Binding-site contacts:
Ligand atom O5' contacts residue LYS47 of chain 1.L at 3.9 Å.
Ligand atom O2' contacts residue PRO48 of chain 1.L at 4.1 Å.
Ligand atom C2' contacts residue MG1 of chain 1.XG at 3.3 Å.
Ligand atom C4' contacts residue MG1 of chain 1.XG at 4.2 Å.
Ligand atom C4' contacts residue MG1 of chain 1.XF at 4.2 Å.
Ligand atom O4' contacts residue MG1 of chain 1.XF at 3.9 Å.
Ligand atom OP1 contacts residue LYS47 of chain 1.L at 3.0 Å (salt-bridge).
Ligand atom O3' contacts residue LYS47 of chain 1.L at 3.7 Å.
Ligand atom O2' contacts residue GLN162 of chain 1.C at 4.4 Å.
Ligand atom O2' contacts residue MG1 of chain 1.XG at 2.2 Å.
Ligand atom P contacts residue LYS47 of chain 1.L at 3.8 Å.
Ligand atom C3' contacts residue MG1 of chain 1.XG at 4.2 Å.
Ligand atom O4' contacts residue MG1 of chain 1.XG at 4.0 Å.
Ligand atom C1' contacts residue MG1 of chain 1.XG at 3.6 Å.

Sequence of chain 1.C:
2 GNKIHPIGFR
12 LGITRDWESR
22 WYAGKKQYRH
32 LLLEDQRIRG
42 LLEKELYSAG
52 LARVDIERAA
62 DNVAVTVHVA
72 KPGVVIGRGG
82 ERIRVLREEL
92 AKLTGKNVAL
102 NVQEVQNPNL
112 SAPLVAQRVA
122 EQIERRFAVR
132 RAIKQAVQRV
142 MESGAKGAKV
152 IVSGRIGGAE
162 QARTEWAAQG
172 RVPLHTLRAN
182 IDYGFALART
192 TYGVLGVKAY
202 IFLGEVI

Sequence of chain 1.L:
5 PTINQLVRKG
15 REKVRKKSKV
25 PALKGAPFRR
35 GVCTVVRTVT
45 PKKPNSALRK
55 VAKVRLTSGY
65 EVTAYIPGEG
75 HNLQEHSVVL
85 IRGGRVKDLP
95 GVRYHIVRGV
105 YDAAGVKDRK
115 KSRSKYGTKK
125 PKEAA

This protein binds this small molecule.
Small molecule (SMILES): Nc1ccn([C@@H]2O[C@H](CO[P](=O)(O)O[C@H]3[C@@H](O)[C@H](n4ccc(=O)[nH]c4=O)O[C@@H]3CO[P](=O)(O)O[C@H]3[C@@H](O)[C@H](n4cnc5c(=O)nc(N)[nH]c54)O[C@@H]3CO)[C@@H](O[P](=O)(O)OC[C@H]3O[C@@H](n4cnc5c(N)ncnc54)[C@H](O)[C@@H]3O[P](=O)(O)OC[C@H]3O[C@@H](n4cnc5c(N)ncnc54)[C@H](O)[C@@H]3O)[C@H]2O)c(=O)n1